This small molecule binds to this protein.
Small molecule (SMILES): CCCCN1C(=O)/C(=C\c2ccc(O)cc2)SC1=S

Sequence of chain 1.A:
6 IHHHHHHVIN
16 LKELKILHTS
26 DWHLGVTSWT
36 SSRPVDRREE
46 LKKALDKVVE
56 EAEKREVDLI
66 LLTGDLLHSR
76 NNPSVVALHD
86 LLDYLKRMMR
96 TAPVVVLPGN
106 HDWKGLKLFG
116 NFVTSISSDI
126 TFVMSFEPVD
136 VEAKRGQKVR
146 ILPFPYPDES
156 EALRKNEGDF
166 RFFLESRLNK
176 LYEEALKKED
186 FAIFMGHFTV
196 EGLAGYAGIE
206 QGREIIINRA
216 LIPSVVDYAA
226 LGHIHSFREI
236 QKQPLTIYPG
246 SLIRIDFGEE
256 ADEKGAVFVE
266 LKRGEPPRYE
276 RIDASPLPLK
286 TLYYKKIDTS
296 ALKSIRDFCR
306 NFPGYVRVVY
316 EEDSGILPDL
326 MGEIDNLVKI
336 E

Sequence of chain 1.B:
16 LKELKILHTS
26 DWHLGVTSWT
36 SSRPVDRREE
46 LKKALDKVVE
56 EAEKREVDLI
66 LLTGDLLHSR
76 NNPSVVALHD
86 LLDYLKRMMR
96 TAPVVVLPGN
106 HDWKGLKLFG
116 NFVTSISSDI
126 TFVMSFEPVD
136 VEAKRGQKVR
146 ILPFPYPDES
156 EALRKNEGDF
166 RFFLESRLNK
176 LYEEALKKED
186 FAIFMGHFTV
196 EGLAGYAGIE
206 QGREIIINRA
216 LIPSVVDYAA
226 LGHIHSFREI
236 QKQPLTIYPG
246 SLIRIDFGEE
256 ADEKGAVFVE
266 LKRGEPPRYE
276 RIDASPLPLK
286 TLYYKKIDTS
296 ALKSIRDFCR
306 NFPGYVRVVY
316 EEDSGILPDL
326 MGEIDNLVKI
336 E

Binding-site contacts:
Ligand atom CAE contacts residue LEU83 of chain 1.B at 4.0 Å (hydrophobic).
Ligand atom CAR contacts residue LEU111 of chain 1.B at 3.6 Å (hydrophobic).
Ligand atom SAM contacts residue LEU111 of chain 1.B at 3.8 Å.
Ligand atom CAO contacts residue TRP108 of chain 1.B at 3.8 Å (hydrophobic).
Ligand atom OAC contacts residue PRO78 of chain 1.B at 3.3 Å.
Ligand atom CAQ contacts residue LEU86 of chain 1.B at 3.9 Å (hydrophobic).
Ligand atom CAJ contacts residue PHE114 of chain 1.B at 4.1 Å (hydrophobic).
Ligand atom CAH contacts residue LEU83 of chain 1.B at 4.0 Å (hydrophobic).
Ligand atom CAL contacts residue LEU86 of chain 1.B at 4.1 Å (hydrophobic).
Ligand atom CAA contacts residue VAL118 of chain 1.B at 3.6 Å (hydrophobic).
Ligand atom CAO contacts residue LEU83 of chain 1.B at 4.1 Å (hydrophobic).
Ligand atom CAI contacts residue HIS106 of chain 1.B at 3.5 Å.
Ligand atom CAF contacts residue TRP108 of chain 1.B at 3.8 Å (hydrophobic).
Ligand atom CAL contacts residue LEU90 of chain 1.B at 3.9 Å (hydrophobic).
Ligand atom CAE contacts residue PHE114 of chain 1.A at 3.8 Å (hydrophobic).
Ligand atom NAS contacts residue LEU86 of chain 1.B at 3.8 Å.
Ligand atom CAG contacts residue ARG75 of chain 1.B at 4.0 Å.
Ligand atom CAG contacts residue PRO78 of chain 1.B at 3.9 Å (hydrophobic).
Ligand atom CAE contacts residue TRP108 of chain 1.B at 4.0 Å (hydrophobic).
Ligand atom SAM contacts residue LEU72 of chain 1.B at 4.0 Å.
Ligand atom CAA contacts residue PHE127 of chain 1.B at 3.8 Å (hydrophobic).
Ligand atom CAQ contacts residue LEU111 of chain 1.B at 4.1 Å (hydrophobic).
Ligand atom CAH contacts residue TRP108 of chain 1.B at 3.5 Å (hydrophobic).
Ligand atom CAI contacts residue LEU72 of chain 1.B at 4.1 Å (hydrophobic).
Ligand atom CAJ contacts residue PHE127 of chain 1.B at 4.1 Å (hydrophobic).
Ligand atom CAJ contacts residue PHE114 of chain 1.A at 4.1 Å (hydrophobic).
Ligand atom NAS contacts residue LEU111 of chain 1.B at 4.0 Å.
Ligand atom OAB contacts residue PHE114 of chain 1.A at 3.0 Å.
Ligand atom CAE contacts residue LEU111 of chain 1.B at 4.0 Å (hydrophobic).
Ligand atom CAN contacts residue PRO78 of chain 1.B at 3.6 Å (hydrophobic).
Ligand atom CAK contacts residue PHE127 of chain 1.B at 3.2 Å (hydrophobic).
Ligand atom CAG contacts residue HIS106 of chain 1.B at 3.4 Å.
Ligand atom SAM contacts residue HIS106 of chain 1.B at 3.8 Å.
Ligand atom CAF contacts residue PRO78 of chain 1.B at 4.0 Å (hydrophobic).
Ligand atom SAD contacts residue PRO103 of chain 1.B at 3.9 Å.
Ligand atom CAL contacts residue PHE127 of chain 1.B at 3.7 Å (hydrophobic).
Ligand atom CAP contacts residue LEU86 of chain 1.B at 4.1 Å (hydrophobic).
Ligand atom CAA contacts residue PHE114 of chain 1.B at 3.3 Å (hydrophobic).
Ligand atom CAP contacts residue LEU111 of chain 1.B at 3.8 Å (hydrophobic).
Ligand atom OAC contacts residue ASN76 of chain 1.B at 3.0 Å (h-bond).